This protein binds this small molecule.
Small molecule (SMILES): O=P(O)(O)OC[C@H]1O[C@](O)(CO)[C@@H](O)[C@@H]1O

Binding-site contacts:
Ligand atom C1 contacts residue PO41 of chain 1.E at 3.4 Å.
Ligand atom O3 contacts residue GLY122 of chain 1.A at 3.7 Å.
Ligand atom C4 contacts residue GLY246 of chain 1.A at 3.1 Å.
Ligand atom O2 contacts residue GLY246 of chain 1.A at 3.7 Å.
Ligand atom O2 contacts residue PO41 of chain 1.E at 3.5 Å (h-bond).
Ligand atom O6 contacts residue LYS274 of chain 1.A at 2.8 Å (salt-bridge).
Ligand atom O1 contacts residue ASP121 of chain 1.A at 2.9 Å (salt-bridge).
Ligand atom C3 contacts residue MET248 of chain 1.A at 3.6 Å (hydrophobic).
Ligand atom O3P contacts residue ASN212 of chain 1.A at 2.9 Å (h-bond).
Ligand atom C3 contacts residue ASP121 of chain 1.A at 3.7 Å.
Ligand atom P contacts residue TYR215 of chain 1.A at 3.7 Å.
Ligand atom O1 contacts residue GLU280 of chain 1.A at 3.0 Å (salt-bridge).
Ligand atom O6 contacts residue TYR264 of chain 1.A at 3.8 Å.
Ligand atom O3P contacts residue TYR244 of chain 1.A at 2.6 Å (h-bond).
Ligand atom P contacts residue TYR264 of chain 1.A at 3.7 Å.
Ligand atom P contacts residue LYS274 of chain 1.A at 3.8 Å.
Ligand atom C1 contacts residue MG1 of chain 1.D at 3.8 Å.
Ligand atom O1 contacts residue MG1 of chain 1.D at 2.4 Å.
Ligand atom O3 contacts residue ASP121 of chain 1.A at 2.8 Å (salt-bridge).
Ligand atom C5 contacts residue LYS274 of chain 1.A at 3.8 Å.
Ligand atom O3 contacts residue SER247 of chain 1.A at 3.6 Å.
Ligand atom P contacts residue TYR244 of chain 1.A at 3.9 Å.
Ligand atom O3 contacts residue MET248 of chain 1.A at 2.9 Å (h-bond).
Ligand atom C4 contacts residue MET248 of chain 1.A at 3.6 Å (hydrophobic).
Ligand atom O1 contacts residue PO41 of chain 1.E at 2.7 Å (h-bond).
Ligand atom O1P contacts residue ARG243 of chain 1.B at 3.0 Å (salt-bridge).
Ligand atom O3P contacts residue ARG243 of chain 1.B at 3.7 Å.
Ligand atom C6 contacts residue LYS274 of chain 1.A at 3.9 Å.
Ligand atom O2P contacts residue LYS274 of chain 1.A at 3.6 Å.
Ligand atom C6 contacts residue GLY246 of chain 1.A at 3.6 Å.
Ligand atom O3P contacts residue TYR264 of chain 1.A at 3.8 Å.
Ligand atom O5 contacts residue LYS274 of chain 1.A at 3.0 Å (salt-bridge).
Ligand atom C5 contacts residue GLY246 of chain 1.A at 3.8 Å.
Ligand atom O2P contacts residue TYR215 of chain 1.A at 2.6 Å (h-bond).
Ligand atom O4 contacts residue MET248 of chain 1.A at 3.4 Å (h-bond).
Ligand atom C6 contacts residue TYR244 of chain 1.A at 3.4 Å (hydrophobic).
Ligand atom O3 contacts residue GLY246 of chain 1.A at 3.7 Å.
Ligand atom O2P contacts residue TYR264 of chain 1.A at 2.5 Å (h-bond).
Ligand atom O2 contacts residue GLY122 of chain 1.A at 3.6 Å.
Ligand atom P contacts residue ASN212 of chain 1.A at 3.8 Å.

Sequence of chain 1.B:
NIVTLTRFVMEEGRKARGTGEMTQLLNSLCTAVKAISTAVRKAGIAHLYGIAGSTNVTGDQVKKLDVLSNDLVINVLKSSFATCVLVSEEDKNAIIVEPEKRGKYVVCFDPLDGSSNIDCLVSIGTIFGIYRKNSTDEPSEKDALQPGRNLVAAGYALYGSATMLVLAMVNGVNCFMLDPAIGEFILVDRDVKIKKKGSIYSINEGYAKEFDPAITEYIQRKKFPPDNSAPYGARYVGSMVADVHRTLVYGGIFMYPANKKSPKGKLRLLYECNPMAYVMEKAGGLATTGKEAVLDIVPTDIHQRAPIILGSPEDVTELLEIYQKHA

Sequence of chain 1.A:
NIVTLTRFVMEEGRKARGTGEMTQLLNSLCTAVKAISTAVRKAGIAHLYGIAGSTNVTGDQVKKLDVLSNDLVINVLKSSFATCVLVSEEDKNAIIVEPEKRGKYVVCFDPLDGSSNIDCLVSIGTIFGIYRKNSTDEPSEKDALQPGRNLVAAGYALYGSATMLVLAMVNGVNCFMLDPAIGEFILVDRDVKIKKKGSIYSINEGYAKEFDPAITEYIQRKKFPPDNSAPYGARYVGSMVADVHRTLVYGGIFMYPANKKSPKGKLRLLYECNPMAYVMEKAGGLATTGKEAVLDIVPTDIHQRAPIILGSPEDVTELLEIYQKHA